Sequence of chain 2.A:
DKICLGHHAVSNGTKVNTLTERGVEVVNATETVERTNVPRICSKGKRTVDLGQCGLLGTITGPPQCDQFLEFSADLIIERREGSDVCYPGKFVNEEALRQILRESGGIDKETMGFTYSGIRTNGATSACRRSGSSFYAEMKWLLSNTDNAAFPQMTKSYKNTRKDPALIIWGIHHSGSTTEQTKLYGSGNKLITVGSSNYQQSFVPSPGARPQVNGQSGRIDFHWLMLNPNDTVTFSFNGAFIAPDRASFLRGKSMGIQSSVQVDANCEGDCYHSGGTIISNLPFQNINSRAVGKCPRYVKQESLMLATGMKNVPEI

A small-molecule ligand and the protein it binds are described below.
Small molecule (SMILES): CC(=O)N[C@@H]1[C@@H](O)[C@H](O)[C@@H](CO)O[C@H]1O

Binding-site contacts:
Ligand atom C5 contacts residue ASN231 of chain 2.A at 3.6 Å.
Ligand atom C8 contacts residue ASN231 of chain 2.A at 4.1 Å.
Ligand atom C3 contacts residue ASN231 of chain 2.A at 3.9 Å.
Ligand atom C7 contacts residue ASN231 of chain 2.A at 3.8 Å.
Ligand atom C1 contacts residue ASN231 of chain 2.A at 1.4 Å.
Ligand atom C8 contacts residue PRO230 of chain 2.A at 3.7 Å (hydrophobic).
Ligand atom C2 contacts residue ASN231 of chain 2.A at 2.7 Å.
Ligand atom O7 contacts residue ASN231 of chain 2.A at 4.3 Å.
Ligand atom O5 contacts residue ASN231 of chain 2.A at 2.3 Å (h-bond).
Ligand atom C4 contacts residue ASN231 of chain 2.A at 4.3 Å.
Ligand atom N2 contacts residue PRO230 of chain 2.A at 4.4 Å.
Ligand atom N2 contacts residue ASN231 of chain 2.A at 3.1 Å.